Sequence of chain 1.B:
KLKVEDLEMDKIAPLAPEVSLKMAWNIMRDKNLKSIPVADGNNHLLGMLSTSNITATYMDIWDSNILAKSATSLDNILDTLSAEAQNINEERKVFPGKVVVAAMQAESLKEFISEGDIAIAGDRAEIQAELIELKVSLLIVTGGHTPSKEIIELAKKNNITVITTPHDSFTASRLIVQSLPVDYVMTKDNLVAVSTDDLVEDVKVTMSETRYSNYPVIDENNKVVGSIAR

Sequence of chain 1.A:
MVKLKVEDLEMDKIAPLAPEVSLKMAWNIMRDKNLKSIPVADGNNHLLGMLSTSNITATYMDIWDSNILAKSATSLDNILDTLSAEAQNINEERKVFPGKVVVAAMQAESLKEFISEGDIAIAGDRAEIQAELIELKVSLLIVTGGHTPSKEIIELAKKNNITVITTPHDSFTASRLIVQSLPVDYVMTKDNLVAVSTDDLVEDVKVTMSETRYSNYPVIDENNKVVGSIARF

Binding-site contacts:
Ligand atom PD contacts residue LYS39 of chain 1.A at 3.5 Å.
Ligand atom O2A contacts residue TYR217 of chain 1.A at 3.4 Å.
Ligand atom N6A contacts residue ASN219 of chain 1.A at 3.3 Å (h-bond).
Ligand atom N1B contacts residue VAL197 of chain 1.B at 3.0 Å (h-bond).
Ligand atom C2E contacts residue SER55 of chain 1.A at 3.4 Å.
Ligand atom N7A contacts residue TYR217 of chain 1.A at 3.5 Å.
Ligand atom N1A contacts residue VAL197 of chain 1.A at 3.0 Å (h-bond).
Ligand atom C3F contacts residue SER57 of chain 1.B at 3.4 Å.
Ligand atom O1B contacts residue SER218 of chain 1.A at 2.7 Å (h-bond).
Ligand atom O1G contacts residue SER218 of chain 1.B at 2.7 Å (h-bond).
Ligand atom O2A contacts residue SER218 of chain 1.A at 2.7 Å (h-bond).
Ligand atom C4A contacts residue TYR217 of chain 1.A at 3.5 Å (hydrophobic).
Ligand atom O2E contacts residue SER57 of chain 1.A at 2.7 Å (h-bond).
Ligand atom C2F contacts residue SER55 of chain 1.B at 3.3 Å.
Ligand atom C2F contacts residue SER57 of chain 1.B at 3.5 Å.
Ligand atom O2F contacts residue SER57 of chain 1.B at 2.5 Å (h-bond).
Ligand atom O2F contacts residue SER55 of chain 1.B at 2.5 Å (h-bond).
Ligand atom O2D contacts residue SER218 of chain 1.B at 2.7 Å (h-bond).
Ligand atom O1A contacts residue LYS39 of chain 1.B at 2.8 Å (salt-bridge).
Ligand atom C5A contacts residue TYR217 of chain 1.A at 3.4 Å (hydrophobic).
Ligand atom O1B contacts residue LYS39 of chain 1.A at 2.8 Å (salt-bridge).
Ligand atom O1G contacts residue LYS39 of chain 1.B at 2.7 Å (salt-bridge).
Ligand atom O3E contacts residue SER57 of chain 1.A at 2.7 Å (h-bond).
Ligand atom O3F contacts residue SER55 of chain 1.B at 2.5 Å (h-bond).
Ligand atom O3E contacts residue SER55 of chain 1.A at 2.5 Å (h-bond).
Ligand atom N6A contacts residue VAL197 of chain 1.A at 3.0 Å (h-bond).
Ligand atom O3A contacts residue LYS39 of chain 1.B at 3.0 Å (salt-bridge).
Ligand atom N1A contacts residue TYR217 of chain 1.A at 3.5 Å.
Ligand atom C3E contacts residue SER57 of chain 1.A at 3.5 Å.
Ligand atom O1D contacts residue LYS39 of chain 1.A at 2.9 Å (salt-bridge).
Ligand atom O3G contacts residue LYS39 of chain 1.A at 2.9 Å (salt-bridge).
Ligand atom C3E contacts residue SER55 of chain 1.A at 3.5 Å.
Ligand atom C6A contacts residue TYR217 of chain 1.A at 3.3 Å (hydrophobic).
Ligand atom O3F contacts residue SER57 of chain 1.B at 2.6 Å (h-bond).
Ligand atom N6B contacts residue VAL197 of chain 1.B at 2.9 Å (h-bond).
Ligand atom N7B contacts residue ASN219 of chain 1.B at 3.5 Å (h-bond).
Ligand atom N6B contacts residue ASN219 of chain 1.B at 3.0 Å (h-bond).
Ligand atom N1A contacts residue LEU196 of chain 1.A at 3.3 Å.
Ligand atom C3F contacts residue SER55 of chain 1.B at 3.4 Å.
Ligand atom O2E contacts residue SER55 of chain 1.A at 2.6 Å (h-bond).

A small-molecule ligand and the protein it binds are described below.
Small molecule (SMILES): Nc1ncnc2c1ncn2[C@@H]1O[C@H](CO[P](=O)(O)O[P](=O)(O)O[P](=O)(O)O[P](=O)(O)OC[C@H]2O[C@@H](n3cnc4c(N)ncnc43)[C@H](O)[C@@H]2O)[C@@H](O)[C@H]1O